This small molecule binds to this protein.
Small molecule (SMILES): CC(=O)O[C@@]12CO[C@@H]1C[C@H](O)[C@@]1(C)C(=O)[C@H](O)C3=C(C)[C@@H](OC(=O)[C@H](O)[C@@H](NC(=O)CBr)c4ccccc4)C[C@@](O)([C@@H](OC(=O)c4ccccc4)[C@H]21)C3(C)C

Binding-site contacts:
Ligand atom O39 contacts residue HIS227 of chain 1.D at 2.3 Å (h-bond).
Ligand atom C25 contacts residue HIS227 of chain 1.D at 3.4 Å.
Ligand atom C18 contacts residue GLY360 of chain 1.D at 3.7 Å.
Ligand atom C36 contacts residue SER234 of chain 1.D at 3.7 Å.
Ligand atom C5 contacts residue PRO272 of chain 1.D at 3.6 Å (hydrophobic).
Ligand atom C25 contacts residue ASP224 of chain 1.D at 3.1 Å.
Ligand atom C19 contacts residue SER275 of chain 1.D at 3.7 Å.
Ligand atom C16 contacts residue ARG276 of chain 1.D at 3.6 Å.
Ligand atom C37 contacts residue VAL23 of chain 1.D at 3.5 Å (hydrophobic).
Ligand atom O30 contacts residue GLY360 of chain 1.D at 3.2 Å.
Ligand atom C40 contacts residue HIS227 of chain 1.D at 3.3 Å.
Ligand atom C26 contacts residue LEU215 of chain 1.D at 3.5 Å (hydrophobic).
Ligand atom C5 contacts residue THR274 of chain 1.D at 3.7 Å.
Ligand atom O28 contacts residue LEU361 of chain 1.D at 3.3 Å.
Ligand atom C14 contacts residue HIS227 of chain 1.D at 3.8 Å.
Ligand atom C31 contacts residue GLY360 of chain 1.D at 3.3 Å.
Ligand atom C27 contacts residue LEU215 of chain 1.D at 3.6 Å (hydrophobic).
Ligand atom C35 contacts residue PRO358 of chain 1.D at 3.6 Å (hydrophobic).
Ligand atom C37 contacts residue GLU27 of chain 1.D at 3.5 Å.
Ligand atom O5 contacts residue LEU273 of chain 1.D at 3.3 Å.
Ligand atom C39 contacts residue HIS227 of chain 1.D at 3.2 Å.
Ligand atom C25 contacts residue LEU215 of chain 1.D at 3.6 Å (hydrophobic).
Ligand atom C19 contacts residue THR274 of chain 1.D at 3.0 Å.
Ligand atom C30 contacts residue GLY360 of chain 1.D at 3.6 Å.
Ligand atom O5 contacts residue THR274 of chain 1.D at 2.7 Å (h-bond).
Ligand atom O31 contacts residue PRO358 of chain 1.D at 3.7 Å.
Ligand atom C35 contacts residue PHE270 of chain 1.D at 3.6 Å (hydrophobic).
Ligand atom C37 contacts residue SER234 of chain 1.D at 3.6 Å.
Ligand atom C35 contacts residue ALA231 of chain 1.D at 3.6 Å (hydrophobic).
Ligand atom C20 contacts residue THR274 of chain 1.D at 3.1 Å.
Ligand atom O31 contacts residue GLY360 of chain 1.D at 2.2 Å (h-bond).
Ligand atom C23 contacts residue HIS227 of chain 1.D at 3.6 Å.
Ligand atom BR1 contacts residue HIS227 of chain 1.D at 3.4 Å.
Ligand atom C38 contacts residue VAL23 of chain 1.D at 3.8 Å (hydrophobic).
Ligand atom C24 contacts residue HIS227 of chain 1.D at 3.4 Å.
Ligand atom O31 contacts residue ARG359 of chain 1.D at 2.9 Å (salt-bridge).
Ligand atom C26 contacts residue ASP224 of chain 1.D at 3.7 Å.
Ligand atom C24 contacts residue LEU228 of chain 1.D at 3.7 Å (hydrophobic).
Ligand atom C36 contacts residue PRO358 of chain 1.D at 3.6 Å (hydrophobic).
Ligand atom C34 contacts residue PRO358 of chain 1.D at 3.7 Å (hydrophobic).

Sequence of chain 1.D:
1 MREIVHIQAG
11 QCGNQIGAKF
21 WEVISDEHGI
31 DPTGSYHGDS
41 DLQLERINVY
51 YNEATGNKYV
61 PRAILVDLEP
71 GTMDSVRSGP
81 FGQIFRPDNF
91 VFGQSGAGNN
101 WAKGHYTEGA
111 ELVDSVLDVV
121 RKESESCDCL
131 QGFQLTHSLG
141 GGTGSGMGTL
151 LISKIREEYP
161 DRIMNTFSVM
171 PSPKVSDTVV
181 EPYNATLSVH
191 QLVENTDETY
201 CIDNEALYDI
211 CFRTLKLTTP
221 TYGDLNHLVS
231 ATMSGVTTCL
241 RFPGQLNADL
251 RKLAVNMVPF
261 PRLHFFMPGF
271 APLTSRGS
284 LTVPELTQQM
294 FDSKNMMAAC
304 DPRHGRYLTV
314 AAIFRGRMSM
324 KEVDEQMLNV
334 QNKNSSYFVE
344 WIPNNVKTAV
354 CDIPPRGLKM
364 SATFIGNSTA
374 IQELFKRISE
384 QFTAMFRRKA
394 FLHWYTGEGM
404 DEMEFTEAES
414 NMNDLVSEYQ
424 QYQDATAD